Binding-site contacts:
Ligand atom CM4 contacts residue PHE179 of chain 41.A at 3.9 Å (hydrophobic).
Ligand atom CM6 contacts residue TYR144 of chain 41.A at 3.7 Å (hydrophobic).
Ligand atom C6B contacts residue LEU181 of chain 41.A at 3.3 Å (hydrophobic).
Ligand atom C2B contacts residue ILE122 of chain 41.A at 3.9 Å (hydrophobic).
Ligand atom CM6 contacts residue LEU181 of chain 41.A at 3.7 Å (hydrophobic).
Ligand atom N3A contacts residue PHE179 of chain 41.A at 3.0 Å.
Ligand atom N2 contacts residue MET214 of chain 41.A at 3.8 Å.
Ligand atom C6B contacts residue ILE98 of chain 41.A at 3.6 Å (hydrophobic).
Ligand atom C4B contacts residue LEU181 of chain 41.A at 3.8 Å (hydrophobic).
Ligand atom C4A contacts residue TYR144 of chain 41.A at 3.8 Å (hydrophobic).
Ligand atom C1B contacts residue LEU181 of chain 41.A at 3.8 Å (hydrophobic).
Ligand atom O1B contacts residue ILE98 of chain 41.A at 2.9 Å.
Ligand atom C1A contacts residue PHE179 of chain 41.A at 3.5 Å (hydrophobic).
Ligand atom C4 contacts residue TYR190 of chain 41.A at 3.8 Å (hydrophobic).
Ligand atom CM2 contacts residue ILE236 of chain 41.A at 4.0 Å (hydrophobic).
Ligand atom CM3 contacts residue TYR190 of chain 41.A at 3.9 Å (hydrophobic).
Ligand atom C1C contacts residue MET214 of chain 41.A at 3.7 Å (hydrophobic).
Ligand atom C2A contacts residue TYR144 of chain 41.A at 3.7 Å (hydrophobic).
Ligand atom C2B contacts residue ILE98 of chain 41.A at 3.9 Å (hydrophobic).
Ligand atom C4B contacts residue PHE179 of chain 41.A at 3.8 Å (hydrophobic).
Ligand atom O5A contacts residue TYR144 of chain 41.A at 3.1 Å.
Ligand atom C1A contacts residue TYR144 of chain 41.A at 3.1 Å (hydrophobic).
Ligand atom C5B contacts residue TYR144 of chain 41.A at 3.6 Å (hydrophobic).
Ligand atom C5 contacts residue MET214 of chain 41.A at 3.6 Å (hydrophobic).
Ligand atom C1B contacts residue ILE98 of chain 41.A at 3.6 Å (hydrophobic).
Ligand atom CM2 contacts residue ILE122 of chain 41.A at 3.7 Å (hydrophobic).
Ligand atom C2A contacts residue PHE179 of chain 41.A at 3.3 Å (hydrophobic).
Ligand atom O5A contacts residue PHE179 of chain 41.A at 3.7 Å.
Ligand atom O1 contacts residue MET214 of chain 41.A at 3.2 Å.
Ligand atom N3A contacts residue LEU217 of chain 41.A at 3.4 Å.
Ligand atom N2 contacts residue LEU100 of chain 41.A at 3.8 Å.
Ligand atom CM4 contacts residue VAL168 of chain 41.A at 3.5 Å (hydrophobic).
Ligand atom C5B contacts residue LEU181 of chain 41.A at 3.3 Å (hydrophobic).
Ligand atom CM6 contacts residue LEU184 of chain 41.A at 3.4 Å (hydrophobic).
Ligand atom O1 contacts residue LEU100 of chain 41.A at 4.0 Å.
Ligand atom O5A contacts residue ALA166 of chain 41.A at 3.9 Å.
Ligand atom CM4 contacts residue TYR142 of chain 41.A at 3.1 Å (hydrophobic).
Ligand atom C3 contacts residue LEU100 of chain 41.A at 3.9 Å (hydrophobic).
Ligand atom C4A contacts residue PHE179 of chain 41.A at 3.3 Å (hydrophobic).
Ligand atom C2C contacts residue ILE98 of chain 41.A at 4.0 Å (hydrophobic).

This small molecule binds to this protein.
Small molecule (SMILES): Cc1cc(CCCOc2c(C)cc(-c3coc(C)n3)cc2C)on1

Sequence of chain 41.C:
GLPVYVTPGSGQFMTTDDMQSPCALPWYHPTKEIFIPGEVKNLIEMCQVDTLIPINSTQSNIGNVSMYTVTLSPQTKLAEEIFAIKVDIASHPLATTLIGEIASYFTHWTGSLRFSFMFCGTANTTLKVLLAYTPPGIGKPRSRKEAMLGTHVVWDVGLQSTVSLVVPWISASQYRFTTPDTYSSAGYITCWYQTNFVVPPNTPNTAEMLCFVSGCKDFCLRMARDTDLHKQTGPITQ

Sequence of chain 41.A:
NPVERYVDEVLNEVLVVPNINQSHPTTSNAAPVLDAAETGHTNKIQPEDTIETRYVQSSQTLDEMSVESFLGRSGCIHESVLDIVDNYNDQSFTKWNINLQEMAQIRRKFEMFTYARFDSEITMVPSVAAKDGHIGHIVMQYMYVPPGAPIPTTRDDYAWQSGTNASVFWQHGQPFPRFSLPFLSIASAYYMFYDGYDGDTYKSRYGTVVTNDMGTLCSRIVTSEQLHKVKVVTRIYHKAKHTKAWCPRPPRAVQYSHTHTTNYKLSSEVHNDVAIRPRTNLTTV